Sequence of chain 1.V:
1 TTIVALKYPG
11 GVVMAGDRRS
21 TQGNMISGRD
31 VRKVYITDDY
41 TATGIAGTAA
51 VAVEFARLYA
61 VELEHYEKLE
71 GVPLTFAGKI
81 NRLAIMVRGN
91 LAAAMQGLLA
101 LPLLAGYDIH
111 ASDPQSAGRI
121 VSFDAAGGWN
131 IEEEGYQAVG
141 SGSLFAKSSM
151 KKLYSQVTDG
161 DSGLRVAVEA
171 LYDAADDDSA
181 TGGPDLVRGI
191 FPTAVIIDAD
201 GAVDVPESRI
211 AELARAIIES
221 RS

Binding-site contacts:
Ligand atom O33 contacts residue ALA49 of chain 1.V at 3.0 Å (h-bond).
Ligand atom O32 contacts residue THR21 of chain 1.V at 2.9 Å (h-bond).
Ligand atom C02 contacts residue GLN22 of chain 1.V at 3.6 Å.
Ligand atom C14 contacts residue TRP129 of chain 1.W at 3.5 Å (hydrophobic).
Ligand atom C24 contacts residue THR1 of chain 1.V at 3.1 Å.
Ligand atom N20 contacts residue THR21 of chain 1.V at 2.7 Å (h-bond).
Ligand atom C28 contacts residue VAL31 of chain 1.V at 3.5 Å (hydrophobic).
Ligand atom N03 contacts residue ASP124 of chain 1.W at 2.9 Å (salt-bridge).
Ligand atom C05 contacts residue ASP124 of chain 1.W at 3.5 Å.
Ligand atom C08 contacts residue ASP124 of chain 1.W at 3.2 Å.
Ligand atom C22 contacts residue CIT1 of chain 1.XA at 3.3 Å.
Ligand atom C30 contacts residue ALA52 of chain 1.V at 3.5 Å (hydrophobic).
Ligand atom C06 contacts residue SER27 of chain 1.V at 3.5 Å.
Ligand atom C12 contacts residue ASN130 of chain 1.W at 3.5 Å.
Ligand atom F27 contacts residue ALA49 of chain 1.V at 3.3 Å.
Ligand atom O18 contacts residue SER27 of chain 1.V at 2.8 Å (h-bond).
Ligand atom C11 contacts residue VAL31 of chain 1.V at 3.6 Å (hydrophobic).
Ligand atom C19 contacts residue THR21 of chain 1.V at 3.5 Å.
Ligand atom N23 contacts residue CIT1 of chain 1.XA at 3.0 Å (h-bond).
Ligand atom C11 contacts residue SER20 of chain 1.V at 3.5 Å.
Ligand atom C21 contacts residue GLY47 of chain 1.V at 3.5 Å.
Ligand atom C04 contacts residue THR21 of chain 1.V at 3.4 Å.
Ligand atom C26 contacts residue ALA49 of chain 1.V at 3.5 Å (hydrophobic).
Ligand atom C34 contacts residue ASP124 of chain 1.W at 3.6 Å.
Ligand atom O01 contacts residue GLN22 of chain 1.V at 3.2 Å.
Ligand atom C30 contacts residue ILE45 of chain 1.V at 3.2 Å (hydrophobic).
Ligand atom N23 contacts residue GLY47 of chain 1.V at 3.0 Å (h-bond).
Ligand atom O32 contacts residue SER20 of chain 1.V at 3.2 Å.
Ligand atom F27 contacts residue SER20 of chain 1.V at 3.3 Å.
Ligand atom N07 contacts residue ASP124 of chain 1.W at 3.6 Å.
Ligand atom C24 contacts residue CIT1 of chain 1.XA at 3.2 Å.
Ligand atom C31 contacts residue THR1 of chain 1.V at 3.6 Å.
Ligand atom O32 contacts residue CIT1 of chain 1.XA at 3.6 Å.
Ligand atom C16 contacts residue SER122 of chain 1.W at 3.2 Å.
Ligand atom C46 contacts residue THR48 of chain 1.V at 3.5 Å.
Ligand atom C10 contacts residue SER20 of chain 1.V at 3.6 Å.
Ligand atom C44 contacts residue CIT1 of chain 1.XA at 3.7 Å.
Ligand atom C13 contacts residue TRP129 of chain 1.W at 3.4 Å (hydrophobic).
Ligand atom C06 contacts residue GLN22 of chain 1.V at 3.7 Å.
Ligand atom O18 contacts residue GLN22 of chain 1.V at 3.0 Å (h-bond).

The protein below binds the small molecule below.
Small molecule (SMILES): O=C1CCc2cccc(c2)Oc2ccc(cc2)C[C@@H](C(=O)NCc2ccccc2F)NC(=O)[C@H](CC(=O)N2CCC[C@@H]2c2ccccc2)N1

Sequence of chain 1.W:
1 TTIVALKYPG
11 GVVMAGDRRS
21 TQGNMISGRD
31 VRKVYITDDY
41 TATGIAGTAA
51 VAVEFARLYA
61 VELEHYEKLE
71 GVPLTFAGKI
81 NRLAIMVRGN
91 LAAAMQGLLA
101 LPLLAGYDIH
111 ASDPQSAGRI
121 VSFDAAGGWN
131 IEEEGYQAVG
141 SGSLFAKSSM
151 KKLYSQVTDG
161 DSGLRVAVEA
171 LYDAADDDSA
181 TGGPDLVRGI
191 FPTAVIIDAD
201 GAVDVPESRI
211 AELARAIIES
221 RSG